A small-molecule ligand and the protein it binds are described below.
Small molecule (SMILES): O=C(O)c1ccc(O)nc1

Sequence of chain 1.E:
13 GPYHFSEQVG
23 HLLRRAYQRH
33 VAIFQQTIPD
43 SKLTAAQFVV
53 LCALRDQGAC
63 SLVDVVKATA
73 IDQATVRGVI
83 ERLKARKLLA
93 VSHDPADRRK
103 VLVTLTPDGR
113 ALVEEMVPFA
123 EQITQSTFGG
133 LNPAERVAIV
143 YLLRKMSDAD

Binding-site contacts:
Ligand atom CAG contacts residue ALA47 of chain 1.E at 4.4 Å (hydrophobic).
Ligand atom OAI contacts residue ALA47 of chain 1.E at 3.7 Å.
Ligand atom CAC contacts residue TYR15 of chain 1.F at 4.3 Å (hydrophobic).
Ligand atom CAB contacts residue GLN20 of chain 1.F at 4.4 Å.
Ligand atom CAA contacts residue VAL51 of chain 1.E at 3.7 Å (hydrophobic).
Ligand atom CAG contacts residue HIS23 of chain 1.F at 3.9 Å.
Ligand atom OAH contacts residue PHE36 of chain 1.E at 4.1 Å.
Ligand atom OAH contacts residue HIS32 of chain 1.E at 3.8 Å.
Ligand atom CAG contacts residue GLY22 of chain 1.F at 4.5 Å.
Ligand atom OAH contacts residue ILE125 of chain 1.E at 4.3 Å.
Ligand atom CAF contacts residue VAL51 of chain 1.E at 4.2 Å (hydrophobic).
Ligand atom CAF contacts residue ALA47 of chain 1.E at 4.4 Å (hydrophobic).
Ligand atom CAC contacts residue HIS23 of chain 1.F at 4.1 Å.
Ligand atom CAE contacts residue HIS32 of chain 1.E at 3.5 Å.
Ligand atom OAJ contacts residue HIS23 of chain 1.F at 2.8 Å (h-bond).
Ligand atom CAE contacts residue HIS23 of chain 1.F at 3.9 Å.
Ligand atom OAH contacts residue THR126 of chain 1.E at 4.2 Å.
Ligand atom CAF contacts residue HIS23 of chain 1.F at 3.8 Å.
Ligand atom NAD contacts residue HIS32 of chain 1.E at 2.8 Å (h-bond).
Ligand atom OAI contacts residue ARG26 of chain 1.F at 3.0 Å.
Ligand atom OAH contacts residue TYR15 of chain 1.F at 3.8 Å.
Ligand atom CAE contacts residue GLY22 of chain 1.F at 3.8 Å.
Ligand atom OAJ contacts residue ARG26 of chain 1.F at 2.6 Å (salt-bridge).
Ligand atom OAJ contacts residue VAL51 of chain 1.E at 4.0 Å.
Ligand atom CAB contacts residue TYR15 of chain 1.F at 4.0 Å (hydrophobic).
Ligand atom CAE contacts residue ALA47 of chain 1.E at 4.3 Å (hydrophobic).
Ligand atom CAB contacts residue HIS23 of chain 1.F at 3.9 Å.
Ligand atom NAD contacts residue PHE36 of chain 1.E at 3.8 Å.
Ligand atom CAA contacts residue GLY22 of chain 1.F at 4.4 Å.
Ligand atom CAA contacts residue HIS23 of chain 1.F at 3.8 Å.
Ligand atom OAH contacts residue GLY22 of chain 1.F at 4.4 Å.
Ligand atom CAC contacts residue GLY22 of chain 1.F at 4.1 Å.
Ligand atom CAF contacts residue GLY22 of chain 1.F at 4.0 Å.
Ligand atom CAC contacts residue HIS32 of chain 1.E at 3.7 Å.
Ligand atom NAD contacts residue HIS23 of chain 1.F at 4.1 Å.
Ligand atom CAC contacts residue PHE36 of chain 1.E at 4.0 Å (hydrophobic).
Ligand atom OAH contacts residue GLN20 of chain 1.F at 4.3 Å.
Ligand atom CAG contacts residue ARG26 of chain 1.F at 3.2 Å.
Ligand atom NAD contacts residue GLY22 of chain 1.F at 3.8 Å.
Ligand atom CAG contacts residue VAL51 of chain 1.E at 4.1 Å (hydrophobic).

Sequence of chain 1.F:
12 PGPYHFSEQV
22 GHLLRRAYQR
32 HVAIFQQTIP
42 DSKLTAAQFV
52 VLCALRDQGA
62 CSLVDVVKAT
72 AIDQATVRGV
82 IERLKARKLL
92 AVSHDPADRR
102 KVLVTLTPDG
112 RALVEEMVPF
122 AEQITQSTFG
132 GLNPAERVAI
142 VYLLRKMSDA